The protein below binds the small molecule below.
Small molecule (SMILES): CC(=O)N[C@H]1[C@H](O[C@H]2[C@H](O)[C@@H](NC(C)=O)CO[C@@H]2CO)O[C@H](CO)[C@@H](O)[C@@H]1O

Binding-site contacts:
Ligand atom C7 contacts residue LEU922 of chain 1.B at 4.3 Å (hydrophobic).
Ligand atom C8 contacts residue ASN717 of chain 1.B at 3.7 Å.
Ligand atom O7 contacts residue LEU922 of chain 1.B at 3.9 Å.
Ligand atom C8 contacts residue LEU922 of chain 1.B at 4.1 Å (hydrophobic).

Sequence of chain 1.B:
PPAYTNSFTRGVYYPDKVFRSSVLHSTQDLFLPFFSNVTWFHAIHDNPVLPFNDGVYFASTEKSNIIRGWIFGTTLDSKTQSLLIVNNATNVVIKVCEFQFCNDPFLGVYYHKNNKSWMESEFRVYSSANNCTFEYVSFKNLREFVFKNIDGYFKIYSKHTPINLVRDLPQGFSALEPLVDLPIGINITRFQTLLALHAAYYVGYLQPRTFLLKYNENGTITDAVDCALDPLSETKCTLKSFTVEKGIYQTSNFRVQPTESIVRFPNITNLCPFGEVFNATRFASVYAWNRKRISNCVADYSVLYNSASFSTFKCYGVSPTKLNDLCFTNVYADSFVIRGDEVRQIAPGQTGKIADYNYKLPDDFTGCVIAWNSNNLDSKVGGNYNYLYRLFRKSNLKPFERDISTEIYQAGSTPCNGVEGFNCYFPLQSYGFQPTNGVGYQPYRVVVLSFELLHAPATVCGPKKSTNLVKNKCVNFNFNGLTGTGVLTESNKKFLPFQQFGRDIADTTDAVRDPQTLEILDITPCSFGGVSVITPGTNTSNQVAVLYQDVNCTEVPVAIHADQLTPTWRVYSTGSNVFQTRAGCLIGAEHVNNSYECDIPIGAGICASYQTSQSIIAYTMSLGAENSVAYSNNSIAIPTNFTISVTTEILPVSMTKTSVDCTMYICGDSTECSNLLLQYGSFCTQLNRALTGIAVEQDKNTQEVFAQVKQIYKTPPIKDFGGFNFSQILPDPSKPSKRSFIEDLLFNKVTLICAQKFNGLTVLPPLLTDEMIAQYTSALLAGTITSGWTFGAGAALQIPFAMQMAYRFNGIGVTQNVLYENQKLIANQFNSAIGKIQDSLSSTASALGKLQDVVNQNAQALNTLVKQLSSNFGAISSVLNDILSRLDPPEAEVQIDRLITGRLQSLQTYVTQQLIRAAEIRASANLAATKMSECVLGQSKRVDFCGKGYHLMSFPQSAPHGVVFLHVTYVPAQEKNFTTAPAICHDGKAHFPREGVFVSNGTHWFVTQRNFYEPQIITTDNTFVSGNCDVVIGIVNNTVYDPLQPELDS